Sequence of chain 1.A:
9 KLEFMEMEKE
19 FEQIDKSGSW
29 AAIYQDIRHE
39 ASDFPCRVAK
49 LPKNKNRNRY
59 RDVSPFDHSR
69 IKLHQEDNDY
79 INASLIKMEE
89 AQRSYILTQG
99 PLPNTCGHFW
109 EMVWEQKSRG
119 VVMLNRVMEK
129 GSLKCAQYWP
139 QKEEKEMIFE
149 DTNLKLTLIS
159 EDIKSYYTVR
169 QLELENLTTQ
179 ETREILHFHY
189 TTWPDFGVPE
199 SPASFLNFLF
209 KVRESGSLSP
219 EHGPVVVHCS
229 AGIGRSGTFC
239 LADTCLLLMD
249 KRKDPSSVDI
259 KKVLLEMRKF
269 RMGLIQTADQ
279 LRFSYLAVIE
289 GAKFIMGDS

This small molecule binds to this protein.
Small molecule (SMILES): O=P(O)(O)C(F)(F)c1ccc(CC(Cc2ccc(C(F)(F)P(=O)(O)O)cc2)(c2ccc(F)c(F)c2)n2nnc3ccccc32)cc1

Binding-site contacts:
Ligand atom F38 contacts residue ARG233 of chain 1.A at 3.6 Å.
Ligand atom O41 contacts residue ALA229 of chain 1.A at 3.4 Å.
Ligand atom N62 contacts residue ASP60 of chain 1.A at 3.6 Å (salt-bridge).
Ligand atom C6A contacts residue TYR58 of chain 1.A at 3.5 Å (hydrophobic).
Ligand atom C1A contacts residue GLN274 of chain 1.A at 3.3 Å.
Ligand atom O41 contacts residue CYS227 of chain 1.A at 3.4 Å (h-bond).
Ligand atom C2B contacts residue ASP60 of chain 1.A at 3.6 Å.
Ligand atom F18 contacts residue ASP60 of chain 1.A at 3.3 Å.
Ligand atom O43 contacts residue GLY232 of chain 1.A at 3.6 Å.
Ligand atom F19 contacts residue ILE231 of chain 1.A at 3.4 Å.
Ligand atom O42 contacts residue SER228 of chain 1.A at 3.0 Å (h-bond).
Ligand atom F56 contacts residue TYR58 of chain 1.A at 3.6 Å.
Ligand atom F39 contacts residue GLN274 of chain 1.A at 3.6 Å.
Ligand atom F39 contacts residue PHE194 of chain 1.A at 3.4 Å.
Ligand atom C36 contacts residue PHE194 of chain 1.A at 3.5 Å (hydrophobic).
Ligand atom N63 contacts residue ASP60 of chain 1.A at 3.1 Å (salt-bridge).
Ligand atom O41 contacts residue GLY232 of chain 1.A at 2.7 Å (h-bond).
Ligand atom F38 contacts residue PHE194 of chain 1.A at 3.6 Å.
Ligand atom O43 contacts residue CYS227 of chain 1.A at 3.5 Å (h-bond).
Ligand atom F56 contacts residue SER130 of chain 1.A at 3.1 Å.
Ligand atom O41 contacts residue ILE231 of chain 1.A at 3.0 Å (h-bond).
Ligand atom F57 contacts residue LEU131 of chain 1.A at 3.6 Å.
Ligand atom C32 contacts residue TYR58 of chain 1.A at 3.5 Å (hydrophobic).
Ligand atom O41 contacts residue GLY230 of chain 1.A at 3.5 Å (h-bond).
Ligand atom N62 contacts residue TYR58 of chain 1.A at 3.4 Å.
Ligand atom O21 contacts residue GLN274 of chain 1.A at 3.5 Å (h-bond).
Ligand atom C4A contacts residue ALA229 of chain 1.A at 3.4 Å (hydrophobic).
Ligand atom P40 contacts residue CYS227 of chain 1.A at 3.7 Å.
Ligand atom F18 contacts residue MET270 of chain 1.A at 3.5 Å.
Ligand atom O42 contacts residue ALA229 of chain 1.A at 2.8 Å (h-bond).
Ligand atom C8A contacts residue ARG59 of chain 1.A at 3.5 Å.
Ligand atom F38 contacts residue ASP193 of chain 1.A at 3.6 Å.
Ligand atom F19 contacts residue GLY271 of chain 1.A at 3.4 Å.
Ligand atom O42 contacts residue ARG233 of chain 1.A at 2.9 Å (salt-bridge).
Ligand atom C5A contacts residue ALA229 of chain 1.A at 3.4 Å (hydrophobic).
Ligand atom C2A contacts residue GLN274 of chain 1.A at 3.3 Å.
Ligand atom C36 contacts residue ALA229 of chain 1.A at 3.6 Å (hydrophobic).
Ligand atom O42 contacts residue CYS227 of chain 1.A at 3.5 Å (h-bond).
Ligand atom C55 contacts residue LEU131 of chain 1.A at 3.5 Å (hydrophobic).
Ligand atom O43 contacts residue ARG233 of chain 1.A at 2.9 Å (salt-bridge).